This protein binds this small molecule.
Small molecule (SMILES): CC(=O)N[C@@H]1[C@@H](O)[C@H](O)[C@@H](CO)O[C@H]1O

Sequence of chain 1.A:
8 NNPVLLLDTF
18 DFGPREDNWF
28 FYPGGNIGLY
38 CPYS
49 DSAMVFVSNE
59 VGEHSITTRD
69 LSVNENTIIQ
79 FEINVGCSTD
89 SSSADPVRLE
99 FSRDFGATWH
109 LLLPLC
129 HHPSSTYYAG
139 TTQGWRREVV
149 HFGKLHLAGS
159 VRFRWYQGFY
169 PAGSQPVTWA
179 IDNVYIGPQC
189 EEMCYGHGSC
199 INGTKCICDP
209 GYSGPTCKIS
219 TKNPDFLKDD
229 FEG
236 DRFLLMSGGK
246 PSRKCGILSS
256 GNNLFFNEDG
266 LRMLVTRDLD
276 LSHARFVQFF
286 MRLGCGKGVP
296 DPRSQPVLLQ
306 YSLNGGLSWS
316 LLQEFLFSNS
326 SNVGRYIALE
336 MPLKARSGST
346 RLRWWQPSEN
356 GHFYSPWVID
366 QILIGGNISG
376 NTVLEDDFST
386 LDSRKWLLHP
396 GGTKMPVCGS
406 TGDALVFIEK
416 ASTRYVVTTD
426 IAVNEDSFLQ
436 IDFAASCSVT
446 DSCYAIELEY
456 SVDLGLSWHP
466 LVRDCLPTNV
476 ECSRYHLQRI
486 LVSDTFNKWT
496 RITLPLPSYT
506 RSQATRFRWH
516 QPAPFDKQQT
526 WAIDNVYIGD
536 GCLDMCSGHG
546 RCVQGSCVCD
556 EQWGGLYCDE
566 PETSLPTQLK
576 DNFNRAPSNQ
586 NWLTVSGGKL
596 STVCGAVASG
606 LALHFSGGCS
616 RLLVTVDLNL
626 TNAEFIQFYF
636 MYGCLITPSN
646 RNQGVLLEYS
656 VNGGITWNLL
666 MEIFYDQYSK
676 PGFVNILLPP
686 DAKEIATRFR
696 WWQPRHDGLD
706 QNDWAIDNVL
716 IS

Binding-site contacts:
Ligand atom C8 contacts residue PHE224 of chain 1.A at 4.3 Å (hydrophobic).
Ligand atom C8 contacts residue ASP223 of chain 1.A at 3.8 Å.
Ligand atom C8 contacts residue GLY371 of chain 1.A at 3.4 Å.
Ligand atom O3 contacts residue ASP223 of chain 1.A at 4.4 Å.
Ligand atom C7 contacts residue ASP223 of chain 1.A at 4.2 Å.
Ligand atom N2 contacts residue ASN372 of chain 1.A at 2.7 Å (h-bond).
Ligand atom C5 contacts residue ASN372 of chain 1.A at 3.6 Å.
Ligand atom C1 contacts residue HIS278 of chain 1.A at 4.2 Å.
Ligand atom N2 contacts residue GLY371 of chain 1.A at 4.0 Å.
Ligand atom C6 contacts residue ASN376 of chain 1.A at 3.9 Å.
Ligand atom C1 contacts residue ASN372 of chain 1.A at 1.4 Å.
Ligand atom O5 contacts residue ASN372 of chain 1.A at 2.4 Å (h-bond).
Ligand atom C3 contacts residue ASP223 of chain 1.A at 3.9 Å.
Ligand atom C8 contacts residue ASN372 of chain 1.A at 4.4 Å.
Ligand atom N2 contacts residue ASP223 of chain 1.A at 3.2 Å (salt-bridge).
Ligand atom C8 contacts residue GLY370 of chain 1.A at 4.4 Å.
Ligand atom O5 contacts residue ASN376 of chain 1.A at 4.1 Å.
Ligand atom O7 contacts residue GLY371 of chain 1.A at 3.8 Å.
Ligand atom C2 contacts residue ASP223 of chain 1.A at 4.0 Å.
Ligand atom O6 contacts residue ASN376 of chain 1.A at 4.3 Å.
Ligand atom C7 contacts residue GLY371 of chain 1.A at 3.5 Å.
Ligand atom C2 contacts residue ASN372 of chain 1.A at 2.2 Å.
Ligand atom O7 contacts residue ASN372 of chain 1.A at 3.0 Å (h-bond).
Ligand atom C7 contacts residue ASN372 of chain 1.A at 3.1 Å.
Ligand atom C1 contacts residue ASP223 of chain 1.A at 4.2 Å.
Ligand atom O3 contacts residue ARG389 of chain 1.A at 3.9 Å.
Ligand atom N2 contacts residue HIS278 of chain 1.A at 4.5 Å.
Ligand atom C3 contacts residue ASN372 of chain 1.A at 3.6 Å.
Ligand atom C4 contacts residue ASN372 of chain 1.A at 4.0 Å.